The protein below binds the small molecule below.
Small molecule (SMILES): O=P(O)(O)OC[C@H]1O[C@](O)(COP(=O)(O)O)[C@@H](O)[C@@H]1O

Sequence of chain 1.B:
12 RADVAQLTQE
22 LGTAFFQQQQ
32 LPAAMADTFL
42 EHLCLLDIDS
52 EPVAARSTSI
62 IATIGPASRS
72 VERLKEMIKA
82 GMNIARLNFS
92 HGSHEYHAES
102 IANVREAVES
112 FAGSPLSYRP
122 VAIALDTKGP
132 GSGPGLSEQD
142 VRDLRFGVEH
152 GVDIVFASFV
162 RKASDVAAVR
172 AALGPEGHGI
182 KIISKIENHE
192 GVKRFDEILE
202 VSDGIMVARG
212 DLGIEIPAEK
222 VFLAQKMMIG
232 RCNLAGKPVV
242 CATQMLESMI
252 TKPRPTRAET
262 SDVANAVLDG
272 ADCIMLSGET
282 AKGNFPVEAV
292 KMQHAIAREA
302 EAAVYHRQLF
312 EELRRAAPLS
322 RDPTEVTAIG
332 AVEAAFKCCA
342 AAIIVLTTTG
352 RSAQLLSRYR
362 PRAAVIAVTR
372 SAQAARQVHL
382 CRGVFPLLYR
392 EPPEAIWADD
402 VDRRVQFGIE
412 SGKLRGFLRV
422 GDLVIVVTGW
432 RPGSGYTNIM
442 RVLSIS

Binding-site contacts:
Ligand atom O4 contacts residue GLY434 of chain 1.B at 2.6 Å (h-bond).
Ligand atom C6 contacts residue SER353 of chain 1.B at 3.8 Å.
Ligand atom O6P contacts residue SER435 of chain 1.B at 3.3 Å (h-bond).
Ligand atom O6P contacts residue GLY436 of chain 1.B at 2.9 Å (h-bond).
Ligand atom C6 contacts residue THR438 of chain 1.B at 3.5 Å.
Ligand atom O5P contacts residue THR348 of chain 1.B at 3.6 Å (h-bond).
Ligand atom P2 contacts residue THR348 of chain 1.B at 3.5 Å.
Ligand atom C5 contacts residue GLY434 of chain 1.B at 3.4 Å.
Ligand atom O6 contacts residue THR349 of chain 1.B at 3.0 Å (h-bond).
Ligand atom O4 contacts residue GLY436 of chain 1.B at 3.7 Å.
Ligand atom C3 contacts residue ARG432 of chain 1.B at 3.3 Å.
Ligand atom O4P contacts residue ARG352 of chain 1.B at 3.7 Å.
Ligand atom C3 contacts residue GLY434 of chain 1.B at 3.5 Å.
Ligand atom O5 contacts residue LEU347 of chain 1.B at 3.8 Å.
Ligand atom O4P contacts residue THR348 of chain 1.B at 2.4 Å (h-bond).
Ligand atom O6 contacts residue THR348 of chain 1.B at 3.6 Å.
Ligand atom C4 contacts residue GLY434 of chain 1.B at 3.3 Å.
Ligand atom P2 contacts residue SER353 of chain 1.B at 3.7 Å.
Ligand atom O3 contacts residue GLY430 of chain 1.B at 3.2 Å.
Ligand atom O2 contacts residue GLY430 of chain 1.B at 3.5 Å (h-bond).
Ligand atom C6 contacts residue LEU347 of chain 1.B at 3.6 Å (hydrophobic).
Ligand atom O1P contacts residue ARG405 of chain 1.B at 2.6 Å (salt-bridge).
Ligand atom O2P contacts residue GLY434 of chain 1.B at 2.9 Å (h-bond).
Ligand atom O5P contacts residue SER435 of chain 1.B at 2.8 Å (h-bond).
Ligand atom O5P contacts residue THR349 of chain 1.B at 3.3 Å (h-bond).
Ligand atom O4 contacts residue TYR437 of chain 1.B at 2.8 Å (h-bond).
Ligand atom O1 contacts residue GLY434 of chain 1.B at 3.8 Å.
Ligand atom O6P contacts residue SER353 of chain 1.B at 3.6 Å.
Ligand atom O2 contacts residue LEU347 of chain 1.B at 3.5 Å.
Ligand atom P1 contacts residue ARG405 of chain 1.B at 3.7 Å.
Ligand atom P2 contacts residue SER435 of chain 1.B at 3.5 Å.
Ligand atom O2P contacts residue PRO433 of chain 1.B at 3.8 Å.
Ligand atom O3 contacts residue TRP398 of chain 1.B at 3.6 Å.
Ligand atom O3P contacts residue TRP398 of chain 1.B at 2.6 Å (h-bond).
Ligand atom O3 contacts residue ARG432 of chain 1.B at 2.7 Å (salt-bridge).
Ligand atom O5P contacts residue THR350 of chain 1.B at 2.7 Å (h-bond).
Ligand atom P2 contacts residue THR349 of chain 1.B at 3.6 Å.
Ligand atom O3P contacts residue ARG405 of chain 1.B at 3.2 Å (salt-bridge).
Ligand atom O4P contacts residue SER353 of chain 1.B at 2.8 Å (h-bond).
Ligand atom O4 contacts residue THR438 of chain 1.B at 3.5 Å (h-bond).